Sequence of chain 8.A:
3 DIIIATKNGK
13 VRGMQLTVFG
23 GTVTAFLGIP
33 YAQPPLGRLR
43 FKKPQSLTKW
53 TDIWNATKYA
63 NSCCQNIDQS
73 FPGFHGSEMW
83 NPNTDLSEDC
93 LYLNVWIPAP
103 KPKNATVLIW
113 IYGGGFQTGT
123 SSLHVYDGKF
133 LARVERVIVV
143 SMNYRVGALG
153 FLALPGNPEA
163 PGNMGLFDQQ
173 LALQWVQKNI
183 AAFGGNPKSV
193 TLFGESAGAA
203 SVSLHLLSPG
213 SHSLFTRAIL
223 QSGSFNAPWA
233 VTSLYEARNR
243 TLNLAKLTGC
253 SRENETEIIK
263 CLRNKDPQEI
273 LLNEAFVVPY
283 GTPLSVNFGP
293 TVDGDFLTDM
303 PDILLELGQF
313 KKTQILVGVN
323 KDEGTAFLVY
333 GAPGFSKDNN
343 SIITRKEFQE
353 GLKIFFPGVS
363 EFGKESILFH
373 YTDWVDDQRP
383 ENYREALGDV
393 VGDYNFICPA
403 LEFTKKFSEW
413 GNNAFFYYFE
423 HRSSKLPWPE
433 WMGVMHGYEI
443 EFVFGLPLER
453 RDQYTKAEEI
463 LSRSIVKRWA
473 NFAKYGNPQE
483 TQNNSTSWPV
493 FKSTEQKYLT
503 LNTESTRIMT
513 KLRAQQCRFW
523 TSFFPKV

Binding-site contacts:
Ligand atom O7 contacts residue ASN342 of chain 8.A at 3.7 Å.
Ligand atom C1 contacts residue GLY336 of chain 8.A at 4.4 Å.
Ligand atom C7 contacts residue GLY336 of chain 8.A at 4.5 Å.
Ligand atom C7 contacts residue ASN341 of chain 8.A at 3.4 Å.
Ligand atom C5 contacts residue PHE337 of chain 8.A at 4.4 Å (hydrophobic).
Ligand atom C5 contacts residue ASN341 of chain 8.A at 3.5 Å.
Ligand atom O7 contacts residue ILE344 of chain 8.A at 4.2 Å.
Ligand atom O4 contacts residue GLY336 of chain 8.A at 4.0 Å.
Ligand atom C3 contacts residue ASN341 of chain 8.A at 3.8 Å.
Ligand atom C5 contacts residue GLY336 of chain 8.A at 4.3 Å.
Ligand atom O5 contacts residue SER338 of chain 8.A at 3.4 Å.
Ligand atom C5 contacts residue SER338 of chain 8.A at 3.8 Å.
Ligand atom O5 contacts residue ASN341 of chain 8.A at 2.2 Å (h-bond).
Ligand atom C5 contacts residue ASN341 of chain 8.A at 4.4 Å.
Ligand atom C6 contacts residue ASP340 of chain 8.A at 4.0 Å.
Ligand atom C1 contacts residue ASN341 of chain 8.A at 1.4 Å.
Ligand atom O7 contacts residue SER343 of chain 8.A at 4.3 Å.
Ligand atom C2 contacts residue ASN341 of chain 8.A at 2.6 Å.
Ligand atom C6 contacts residue SER338 of chain 8.A at 4.0 Å.
Ligand atom C4 contacts residue ASN341 of chain 8.A at 4.2 Å.
Ligand atom O5 contacts residue SER338 of chain 8.A at 4.3 Å.
Ligand atom C6 contacts residue SER338 of chain 8.A at 3.7 Å.
Ligand atom N2 contacts residue ASN341 of chain 8.A at 3.2 Å (h-bond).
Ligand atom C6 contacts residue PHE337 of chain 8.A at 4.1 Å (hydrophobic).
Ligand atom O7 contacts residue GLY336 of chain 8.A at 3.5 Å (h-bond).
Ligand atom O7 contacts residue PRO335 of chain 8.A at 4.0 Å.
Ligand atom O7 contacts residue ASN341 of chain 8.A at 4.1 Å.
Ligand atom C8 contacts residue ASN341 of chain 8.A at 3.2 Å.
Ligand atom N2 contacts residue GLY336 of chain 8.A at 4.5 Å.
Ligand atom C6 contacts residue ASN341 of chain 8.A at 4.2 Å.
Ligand atom C3 contacts residue GLY336 of chain 8.A at 4.2 Å.
Ligand atom C1 contacts residue SER338 of chain 8.A at 3.9 Å.

This small molecule binds to this protein.
Small molecule (SMILES): CC(=O)N[C@H]1[C@H](O[C@H]2[C@H](O)[C@@H](NC(C)=O)CO[C@@H]2CO[C@H]2O[C@@H](C)[C@@H](O)[C@@H](O)[C@@H]2O)O[C@H](CO)[C@@H](O)[C@@H]1O